A protein and the small-molecule ligand that binds it are described below.
Small molecule (SMILES): Nc1ccn([C@@H]2O[C@H](CO[P](=O)(O)O[C@H]3[C@@H](O)[C@H](n4ccc(N)nc4=O)O[C@@H]3CO[P](=O)(O)O[C@H]3[C@@H](O)[C@H](n4ccc(N)nc4=O)O[C@@H]3CO[P](=O)(O)O[C@H]3[C@@H](O)[C@H](n4cnc5c4NC=NC5N)O[C@@H]3CO[P](=O)(O)O[C@H]3[C@@H](O)[C@H](n4ccc(N)nc4=O)O[C@@H]3CO[P](=O)(O)O[C@H]3[C@@H](O)[C@H](n4cnc5c4NC=NC5N)O[C@@H]3CO[P](=O)(O)O[C@H]3[C@@H](O)[C@H](n4ccc(N)nc4=O)O[C@@H]3CO[P](=O)(O)O[C@H]3C[C@H](n4cnc5c(=O)[nH]c(N)nc54)O[C@@H]3COP(=O)=O)[C@@H](O)[C@H]2O)c(=O)n1.O

Binding-site contacts:
Ligand atom OP1 contacts residue LYS40 of chain 1.A at 3.4 Å (salt-bridge).
Ligand atom P contacts residue LYS41 of chain 1.A at 3.4 Å.
Ligand atom O2 contacts residue ARG69 of chain 1.A at 3.1 Å (salt-bridge).
Ligand atom C5' contacts residue GLY42 of chain 1.A at 3.5 Å.
Ligand atom O2' contacts residue ALA36 of chain 1.A at 2.9 Å.
Ligand atom C6 contacts residue ILE58 of chain 1.A at 3.6 Å (hydrophobic).
Ligand atom C5' contacts residue GLY35 of chain 1.A at 3.0 Å.
Ligand atom C4' contacts residue GLY35 of chain 1.A at 3.0 Å.
Ligand atom O5' contacts residue GLY42 of chain 1.A at 3.5 Å (h-bond).
Ligand atom N4 contacts residue GLY35 of chain 1.A at 2.8 Å.
Ligand atom C1' contacts residue LYS46 of chain 1.A at 3.4 Å.
Ligand atom OP2 contacts residue LYS41 of chain 1.A at 2.9 Å.
Ligand atom C5' contacts residue LYS41 of chain 1.A at 3.4 Å.
Ligand atom N4 contacts residue ILE38 of chain 1.A at 3.6 Å.
Ligand atom C5 contacts residue GLY35 of chain 1.A at 3.5 Å.
Ligand atom N4 contacts residue VAL34 of chain 1.A at 3.0 Å (h-bond).
Ligand atom C6 contacts residue ILE38 of chain 1.A at 3.5 Å (hydrophobic).
Ligand atom N1 contacts residue ILE58 of chain 1.A at 2.9 Å.
Ligand atom O2' contacts residue LYS57 of chain 1.A at 3.2 Å.
Ligand atom N6 contacts residue ARG69 of chain 1.A at 3.4 Å (salt-bridge).
Ligand atom C4' contacts residue LYS46 of chain 1.A at 3.1 Å.
Ligand atom N9 contacts residue GLY35 of chain 1.A at 3.4 Å.
Ligand atom O2' contacts residue LYS46 of chain 1.A at 3.2 Å (salt-bridge).
Ligand atom OP1 contacts residue GLY39 of chain 1.A at 2.9 Å.
Ligand atom OP1 contacts residue LYS40 of chain 1.A at 2.6 Å (salt-bridge).
Ligand atom N6 contacts residue ILE58 of chain 1.A at 2.9 Å (h-bond).
Ligand atom C5' contacts residue GLY39 of chain 1.A at 3.4 Å.
Ligand atom O4' contacts residue LYS46 of chain 1.A at 3.0 Å (salt-bridge).
Ligand atom N3 contacts residue ARG69 of chain 1.A at 2.8 Å (salt-bridge).
Ligand atom C2 contacts residue ARG69 of chain 1.A at 3.3 Å.
Ligand atom C4 contacts residue ILE38 of chain 1.A at 3.2 Å (hydrophobic).
Ligand atom P contacts residue GLY42 of chain 1.A at 3.6 Å.
Ligand atom C8 contacts residue GLY35 of chain 1.A at 3.2 Å.
Ligand atom O4' contacts residue GLY35 of chain 1.A at 2.5 Å (h-bond).
Ligand atom C5 contacts residue ILE38 of chain 1.A at 3.1 Å (hydrophobic).
Ligand atom OP1 contacts residue LYS41 of chain 1.A at 2.8 Å (salt-bridge).
Ligand atom C2 contacts residue ILE58 of chain 1.A at 3.5 Å (hydrophobic).
Ligand atom O2 contacts residue ILE58 of chain 1.A at 3.5 Å (h-bond).
Ligand atom OP1 contacts residue GLY42 of chain 1.A at 3.1 Å (h-bond).
Ligand atom OP1 contacts residue GLY39 of chain 1.A at 3.6 Å.

Sequence of chain 1.A:
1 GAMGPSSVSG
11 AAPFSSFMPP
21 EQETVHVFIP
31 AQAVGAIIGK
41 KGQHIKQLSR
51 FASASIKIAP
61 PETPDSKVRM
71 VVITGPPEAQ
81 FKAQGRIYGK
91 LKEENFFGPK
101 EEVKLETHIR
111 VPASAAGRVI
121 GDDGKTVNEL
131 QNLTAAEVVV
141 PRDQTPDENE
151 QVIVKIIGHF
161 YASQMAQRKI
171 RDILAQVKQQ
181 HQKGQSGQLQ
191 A